Sequence of chain 1.F:
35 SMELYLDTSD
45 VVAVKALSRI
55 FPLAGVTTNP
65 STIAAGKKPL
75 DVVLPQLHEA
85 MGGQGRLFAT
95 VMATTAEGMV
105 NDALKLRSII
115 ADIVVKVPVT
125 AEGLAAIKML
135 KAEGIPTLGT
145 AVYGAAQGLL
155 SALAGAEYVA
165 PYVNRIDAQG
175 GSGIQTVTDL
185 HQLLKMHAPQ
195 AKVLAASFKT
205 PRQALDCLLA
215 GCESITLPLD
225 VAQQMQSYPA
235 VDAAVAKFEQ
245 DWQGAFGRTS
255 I

This protein binds this small molecule.
Small molecule (SMILES): CC(=O)CO

Binding-site contacts:
Ligand atom C contacts residue THR61 of chain 1.F at 4.1 Å.
Ligand atom C contacts residue ASP41 of chain 1.F at 4.5 Å.
Ligand atom C contacts residue LYS120 of chain 1.F at 1.4 Å.
Ligand atom C contacts residue THR62 of chain 1.F at 4.2 Å.
Ligand atom CM1 contacts residue THR61 of chain 1.F at 3.9 Å.
Ligand atom O1 contacts residue THR61 of chain 1.F at 3.2 Å (h-bond).
Ligand atom CM2 contacts residue THR61 of chain 1.F at 4.3 Å.
Ligand atom C contacts residue THR144 of chain 1.F at 4.2 Å.
Ligand atom CM2 contacts residue LEU142 of chain 1.F at 4.4 Å (hydrophobic).
Ligand atom CM2 contacts residue LYS120 of chain 1.F at 2.2 Å.
Ligand atom O1 contacts residue ASN63 of chain 1.F at 3.4 Å (h-bond).
Ligand atom O1 contacts residue ASP41 of chain 1.F at 2.3 Å (salt-bridge).
Ligand atom CM1 contacts residue LYS120 of chain 1.F at 2.7 Å.
Ligand atom CM2 contacts residue ALA200 of chain 1.F at 4.3 Å (hydrophobic).
Ligand atom CM2 contacts residue ALA164 of chain 1.F at 4.0 Å (hydrophobic).
Ligand atom CM1 contacts residue ASN63 of chain 1.F at 4.0 Å.
Ligand atom CM2 contacts residue THR144 of chain 1.F at 4.1 Å.
Ligand atom CM1 contacts residue ASP41 of chain 1.F at 3.3 Å.
Ligand atom CM1 contacts residue ALA200 of chain 1.F at 4.4 Å (hydrophobic).
Ligand atom O1 contacts residue LYS120 of chain 1.F at 2.9 Å (salt-bridge).
Ligand atom O1 contacts residue THR62 of chain 1.F at 3.8 Å.
Ligand atom CM2 contacts residue THR220 of chain 1.F at 4.4 Å.